The protein below binds the small molecule below.
Small molecule (SMILES): Nc1ccn([C@H]2C[C@H](O)[C@@H](COP(=O)(O)O)O2)c(=O)n1

Sequence of chain 43.C:
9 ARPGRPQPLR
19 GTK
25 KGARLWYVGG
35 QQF

Sequence of chain 43.A:
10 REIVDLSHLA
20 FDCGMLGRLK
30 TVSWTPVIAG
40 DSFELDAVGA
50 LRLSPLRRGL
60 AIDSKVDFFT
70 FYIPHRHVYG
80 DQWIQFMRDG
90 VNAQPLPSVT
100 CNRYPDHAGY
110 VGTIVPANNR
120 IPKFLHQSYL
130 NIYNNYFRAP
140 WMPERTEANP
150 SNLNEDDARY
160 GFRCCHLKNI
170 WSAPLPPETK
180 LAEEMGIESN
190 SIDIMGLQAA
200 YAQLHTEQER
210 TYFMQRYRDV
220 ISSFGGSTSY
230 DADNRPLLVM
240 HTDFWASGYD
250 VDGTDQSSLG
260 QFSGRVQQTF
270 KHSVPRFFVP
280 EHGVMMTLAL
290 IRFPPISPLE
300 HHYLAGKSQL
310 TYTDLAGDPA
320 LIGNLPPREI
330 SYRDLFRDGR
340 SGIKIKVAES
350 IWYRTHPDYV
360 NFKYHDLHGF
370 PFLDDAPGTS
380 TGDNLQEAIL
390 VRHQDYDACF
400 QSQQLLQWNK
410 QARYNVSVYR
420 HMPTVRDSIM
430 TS

Binding-site contacts:
Ligand atom C5' contacts residue ASP242 of chain 43.A at 4.4 Å.
Ligand atom OP2 contacts residue ASP242 of chain 43.A at 3.9 Å.
Ligand atom C2' contacts residue LYS25 of chain 43.C at 3.8 Å.